The small molecule below binds the protein below.
Small molecule (SMILES): NCC(=O)O

Binding-site contacts:
Ligand atom O contacts residue TRP124 of chain 1.A at 4.0 Å.
Ligand atom CA contacts residue GLU78 of chain 1.A at 3.3 Å.
Ligand atom C contacts residue TYR106 of chain 1.A at 3.8 Å (hydrophobic).
Ligand atom O contacts residue VAL76 of chain 1.A at 3.5 Å.
Ligand atom OXT contacts residue TRP124 of chain 1.A at 3.8 Å.
Ligand atom O contacts residue TYR41 of chain 1.A at 3.4 Å (h-bond).
Ligand atom CA contacts residue TYR41 of chain 1.A at 4.4 Å (hydrophobic).
Ligand atom CA contacts residue ILE136 of chain 1.A at 3.9 Å (hydrophobic).
Ligand atom CA contacts residue TYR106 of chain 1.A at 3.9 Å (hydrophobic).
Ligand atom N contacts residue ILE136 of chain 1.A at 3.8 Å.
Ligand atom CA contacts residue ARG122 of chain 1.A at 3.8 Å.
Ligand atom O contacts residue EDO1 of chain 1.O at 3.8 Å.
Ligand atom C contacts residue TRP124 of chain 1.A at 3.8 Å (hydrophobic).
Ligand atom C contacts residue EDO1 of chain 1.M at 4.1 Å.
Ligand atom N contacts residue EDO1 of chain 1.M at 4.4 Å.
Ligand atom N contacts residue TYR41 of chain 1.A at 4.0 Å.
Ligand atom OXT contacts residue EDO1 of chain 1.O at 3.9 Å.
Ligand atom OXT contacts residue EDO1 of chain 1.M at 3.3 Å (h-bond).
Ligand atom N contacts residue GLU17 of chain 1.A at 4.1 Å.
Ligand atom C contacts residue EDO1 of chain 1.O at 4.2 Å.
Ligand atom O contacts residue TYR106 of chain 1.A at 2.9 Å (h-bond).
Ligand atom N contacts residue ARG122 of chain 1.A at 3.0 Å (salt-bridge).
Ligand atom N contacts residue GLU78 of chain 1.A at 2.7 Å (salt-bridge).
Ligand atom O contacts residue GLU78 of chain 1.A at 3.6 Å (salt-bridge).
Ligand atom C contacts residue GLU78 of chain 1.A at 3.7 Å.
Ligand atom CA contacts residue TRP124 of chain 1.A at 3.9 Å (hydrophobic).
Ligand atom C contacts residue TYR41 of chain 1.A at 3.9 Å (hydrophobic).

Sequence of chain 1.A:
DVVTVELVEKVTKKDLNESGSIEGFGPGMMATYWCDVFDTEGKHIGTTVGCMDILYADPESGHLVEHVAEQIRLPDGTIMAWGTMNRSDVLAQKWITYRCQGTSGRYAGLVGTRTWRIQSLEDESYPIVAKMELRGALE